Sequence of chain 2.J:
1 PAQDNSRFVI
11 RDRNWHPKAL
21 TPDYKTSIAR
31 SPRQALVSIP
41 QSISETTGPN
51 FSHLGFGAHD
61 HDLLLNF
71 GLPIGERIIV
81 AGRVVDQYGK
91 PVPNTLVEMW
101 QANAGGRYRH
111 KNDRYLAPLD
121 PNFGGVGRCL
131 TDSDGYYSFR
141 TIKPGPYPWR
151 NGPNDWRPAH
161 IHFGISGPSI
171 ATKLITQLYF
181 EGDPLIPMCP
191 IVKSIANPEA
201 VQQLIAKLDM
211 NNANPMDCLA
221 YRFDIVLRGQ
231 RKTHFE

Sequence of chain 2.I:
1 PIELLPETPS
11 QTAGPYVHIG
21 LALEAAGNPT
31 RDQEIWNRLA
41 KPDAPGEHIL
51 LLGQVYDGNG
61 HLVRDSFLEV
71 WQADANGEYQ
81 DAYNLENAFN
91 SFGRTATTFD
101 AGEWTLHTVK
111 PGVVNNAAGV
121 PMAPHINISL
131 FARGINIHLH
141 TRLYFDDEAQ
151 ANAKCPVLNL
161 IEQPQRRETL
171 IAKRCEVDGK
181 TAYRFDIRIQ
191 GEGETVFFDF

Binding-site contacts:
Ligand atom C1 contacts residue ILE191 of chain 2.J at 3.7 Å (hydrophobic).
Ligand atom C5 contacts residue TYR16 of chain 2.I at 4.0 Å (hydrophobic).
Ligand atom C4 contacts residue TYR108 of chain 2.J at 4.0 Å (hydrophobic).
Ligand atom C8 contacts residue TRP149 of chain 2.J at 3.4 Å (hydrophobic).
Ligand atom C2 contacts residue ARG157 of chain 2.J at 3.5 Å.
Ligand atom C7 contacts residue TRP149 of chain 2.J at 3.0 Å (hydrophobic).
Ligand atom O3 contacts residue FE1 of chain 2.Y at 2.5 Å.
Ligand atom O3 contacts residue HIS162 of chain 2.J at 2.6 Å.
Ligand atom O1 contacts residue ARG133 of chain 2.I at 3.8 Å.
Ligand atom O4 contacts residue FE1 of chain 2.Y at 1.8 Å.
Ligand atom C3 contacts residue FE1 of chain 2.Y at 2.9 Å.
Ligand atom C6 contacts residue TYR147 of chain 2.J at 4.1 Å (hydrophobic).
Ligand atom C1 contacts residue TRP149 of chain 2.J at 4.0 Å (hydrophobic).
Ligand atom C6 contacts residue PRO15 of chain 2.I at 3.9 Å (hydrophobic).
Ligand atom C5 contacts residue PRO15 of chain 2.I at 3.8 Å (hydrophobic).
Ligand atom C4 contacts residue PRO15 of chain 2.I at 4.0 Å (hydrophobic).
Ligand atom C3 contacts residue HIS162 of chain 2.J at 3.9 Å.
Ligand atom O1 contacts residue ILE191 of chain 2.J at 4.0 Å.
Ligand atom C7 contacts residue ILE191 of chain 2.J at 3.1 Å (hydrophobic).
Ligand atom O2 contacts residue TRP149 of chain 2.J at 3.3 Å.
Ligand atom C8 contacts residue ILE191 of chain 2.J at 4.1 Å (hydrophobic).
Ligand atom C7 contacts residue TYR24 of chain 2.J at 4.0 Å (hydrophobic).
Ligand atom C4 contacts residue FE1 of chain 2.Y at 2.7 Å.
Ligand atom O4 contacts residue HIS162 of chain 2.J at 3.4 Å (h-bond).
Ligand atom O4 contacts residue TYR16 of chain 2.I at 3.8 Å.
Ligand atom O4 contacts residue TYR108 of chain 2.J at 2.8 Å (h-bond).
Ligand atom O3 contacts residue HIS160 of chain 2.J at 3.5 Å (h-bond).
Ligand atom C3 contacts residue ARG157 of chain 2.J at 3.4 Å.
Ligand atom C8 contacts residue TYR24 of chain 2.J at 3.5 Å (hydrophobic).
Ligand atom O1 contacts residue TYR24 of chain 2.J at 2.3 Å (h-bond).
Ligand atom C1 contacts residue ARG157 of chain 2.J at 3.9 Å.
Ligand atom O3 contacts residue ARG157 of chain 2.J at 3.0 Å (salt-bridge).
Ligand atom C1 contacts residue PRO15 of chain 2.I at 4.1 Å (hydrophobic).
Ligand atom C3 contacts residue HIS160 of chain 2.J at 4.1 Å.
Ligand atom C2 contacts residue ILE191 of chain 2.J at 3.5 Å (hydrophobic).
Ligand atom C5 contacts residue FE1 of chain 2.Y at 4.0 Å.
Ligand atom O4 contacts residue HIS160 of chain 2.J at 3.7 Å.
Ligand atom C5 contacts residue TYR147 of chain 2.J at 3.5 Å (hydrophobic).
Ligand atom O3 contacts residue GLN177 of chain 2.J at 3.6 Å.
Ligand atom O2 contacts residue TYR24 of chain 2.J at 4.2 Å.

A small-molecule ligand and the protein it binds are described below.
Small molecule (SMILES): O=C(O)Cc1ccc(O)c(O)c1